Binding-site contacts:
Ligand atom C5 contacts residue ASN1055 of chain 1.C at 3.7 Å.
Ligand atom C4 contacts residue ASN1055 of chain 1.C at 4.2 Å.
Ligand atom C3 contacts residue GLN876 of chain 1.A at 4.3 Å.
Ligand atom C7 contacts residue ASN1055 of chain 1.C at 3.4 Å.
Ligand atom N2 contacts residue ASN1055 of chain 1.C at 2.9 Å (h-bond).
Ligand atom C8 contacts residue GLU1053 of chain 1.C at 3.9 Å.
Ligand atom C2 contacts residue ASN1055 of chain 1.C at 2.5 Å.
Ligand atom N2 contacts residue GLN876 of chain 1.A at 4.2 Å.
Ligand atom O5 contacts residue ASN1055 of chain 1.C at 2.4 Å (h-bond).
Ligand atom O7 contacts residue ASN1055 of chain 1.C at 3.5 Å (h-bond).
Ligand atom C5 contacts residue ALA687 of chain 1.C at 4.0 Å (hydrophobic).
Ligand atom C1 contacts residue GLN876 of chain 1.A at 4.4 Å.
Ligand atom C3 contacts residue ASN1055 of chain 1.C at 3.8 Å.
Ligand atom O4 contacts residue ALA687 of chain 1.C at 4.2 Å.
Ligand atom C8 contacts residue LYS1054 of chain 1.C at 4.2 Å.
Ligand atom C1 contacts residue ASN1055 of chain 1.C at 1.4 Å.
Ligand atom C6 contacts residue ALA687 of chain 1.C at 4.2 Å (hydrophobic).
Ligand atom C8 contacts residue ASN1055 of chain 1.C at 3.8 Å.

Sequence of chain 1.C:
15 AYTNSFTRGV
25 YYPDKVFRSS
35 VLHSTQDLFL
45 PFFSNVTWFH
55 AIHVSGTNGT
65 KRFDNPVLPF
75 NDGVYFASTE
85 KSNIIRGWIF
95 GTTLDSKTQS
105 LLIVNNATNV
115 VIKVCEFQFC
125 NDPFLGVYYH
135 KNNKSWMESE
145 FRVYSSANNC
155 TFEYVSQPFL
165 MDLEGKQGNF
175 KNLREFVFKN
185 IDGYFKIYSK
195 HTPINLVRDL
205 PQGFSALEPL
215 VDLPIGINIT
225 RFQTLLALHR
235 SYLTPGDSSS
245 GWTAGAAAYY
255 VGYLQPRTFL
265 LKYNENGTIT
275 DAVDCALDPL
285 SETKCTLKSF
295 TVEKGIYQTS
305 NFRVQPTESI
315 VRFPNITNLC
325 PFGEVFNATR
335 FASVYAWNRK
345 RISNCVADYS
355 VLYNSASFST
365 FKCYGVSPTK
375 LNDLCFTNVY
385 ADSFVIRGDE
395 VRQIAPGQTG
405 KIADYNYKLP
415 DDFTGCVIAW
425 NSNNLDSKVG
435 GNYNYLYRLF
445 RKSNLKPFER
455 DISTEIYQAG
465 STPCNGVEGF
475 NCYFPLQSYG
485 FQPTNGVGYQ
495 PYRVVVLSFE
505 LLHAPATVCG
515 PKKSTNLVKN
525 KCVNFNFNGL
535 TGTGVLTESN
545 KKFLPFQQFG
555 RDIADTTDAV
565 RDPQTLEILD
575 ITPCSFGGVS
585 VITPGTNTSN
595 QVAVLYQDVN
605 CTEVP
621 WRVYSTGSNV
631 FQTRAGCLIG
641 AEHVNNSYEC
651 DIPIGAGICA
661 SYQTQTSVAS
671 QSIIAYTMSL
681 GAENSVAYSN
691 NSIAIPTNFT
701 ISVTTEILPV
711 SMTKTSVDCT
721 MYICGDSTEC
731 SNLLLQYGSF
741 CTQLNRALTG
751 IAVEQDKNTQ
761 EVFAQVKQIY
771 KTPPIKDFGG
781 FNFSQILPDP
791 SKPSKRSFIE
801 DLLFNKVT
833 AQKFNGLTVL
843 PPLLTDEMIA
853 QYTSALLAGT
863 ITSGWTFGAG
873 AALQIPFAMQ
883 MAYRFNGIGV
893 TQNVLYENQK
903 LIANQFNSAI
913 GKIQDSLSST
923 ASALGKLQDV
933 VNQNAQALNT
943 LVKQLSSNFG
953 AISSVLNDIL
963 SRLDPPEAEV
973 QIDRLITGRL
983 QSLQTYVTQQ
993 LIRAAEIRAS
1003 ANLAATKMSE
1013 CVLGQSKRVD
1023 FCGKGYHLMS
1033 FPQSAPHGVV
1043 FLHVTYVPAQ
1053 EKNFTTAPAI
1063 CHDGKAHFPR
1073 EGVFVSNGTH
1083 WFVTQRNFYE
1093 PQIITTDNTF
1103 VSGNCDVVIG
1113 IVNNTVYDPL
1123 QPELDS

A small-molecule ligand and the protein it binds are described below.
Small molecule (SMILES): CC(=O)N[C@@H]1[C@@H](O)[C@H](O)[C@@H](CO)O[C@H]1O

Sequence of chain 1.A:
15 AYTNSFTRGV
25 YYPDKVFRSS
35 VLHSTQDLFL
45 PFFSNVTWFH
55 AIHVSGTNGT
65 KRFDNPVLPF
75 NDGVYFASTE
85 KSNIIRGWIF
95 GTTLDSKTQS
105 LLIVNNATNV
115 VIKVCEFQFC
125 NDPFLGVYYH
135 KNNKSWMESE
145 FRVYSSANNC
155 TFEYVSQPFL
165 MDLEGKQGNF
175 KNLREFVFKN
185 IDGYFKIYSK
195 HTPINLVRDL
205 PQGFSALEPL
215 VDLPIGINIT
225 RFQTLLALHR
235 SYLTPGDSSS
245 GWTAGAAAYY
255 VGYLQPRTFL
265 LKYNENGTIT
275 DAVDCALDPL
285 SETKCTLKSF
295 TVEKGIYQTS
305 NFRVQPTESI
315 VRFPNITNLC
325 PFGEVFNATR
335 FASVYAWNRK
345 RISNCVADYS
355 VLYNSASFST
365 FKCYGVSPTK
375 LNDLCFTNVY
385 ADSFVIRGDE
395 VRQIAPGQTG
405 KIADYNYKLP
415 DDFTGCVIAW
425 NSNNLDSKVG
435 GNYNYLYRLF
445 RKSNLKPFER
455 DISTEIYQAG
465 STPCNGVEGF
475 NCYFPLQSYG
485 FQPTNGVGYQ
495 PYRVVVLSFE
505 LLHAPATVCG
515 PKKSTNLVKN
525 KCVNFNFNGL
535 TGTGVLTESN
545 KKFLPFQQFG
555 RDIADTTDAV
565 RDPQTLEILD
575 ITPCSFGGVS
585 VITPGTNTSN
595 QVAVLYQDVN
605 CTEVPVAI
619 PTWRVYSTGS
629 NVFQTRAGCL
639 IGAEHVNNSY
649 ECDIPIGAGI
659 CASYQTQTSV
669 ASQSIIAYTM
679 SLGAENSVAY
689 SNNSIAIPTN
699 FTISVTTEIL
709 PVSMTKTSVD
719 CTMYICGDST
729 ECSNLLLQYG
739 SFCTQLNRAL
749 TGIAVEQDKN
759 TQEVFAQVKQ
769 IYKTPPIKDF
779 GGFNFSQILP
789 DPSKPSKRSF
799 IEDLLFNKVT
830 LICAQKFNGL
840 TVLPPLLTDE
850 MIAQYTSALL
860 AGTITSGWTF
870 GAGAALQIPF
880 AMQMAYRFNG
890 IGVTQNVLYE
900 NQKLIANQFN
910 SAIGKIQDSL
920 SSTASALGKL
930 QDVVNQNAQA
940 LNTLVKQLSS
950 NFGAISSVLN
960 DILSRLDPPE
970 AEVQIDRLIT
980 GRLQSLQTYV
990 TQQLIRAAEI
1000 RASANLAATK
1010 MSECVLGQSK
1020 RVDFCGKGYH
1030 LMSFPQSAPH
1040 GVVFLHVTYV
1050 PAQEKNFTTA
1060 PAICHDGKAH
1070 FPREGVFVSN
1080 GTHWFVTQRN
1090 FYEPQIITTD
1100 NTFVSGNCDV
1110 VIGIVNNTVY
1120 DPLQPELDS